The small molecule below binds the protein below.
Small molecule (SMILES): O=C(CO)[C@@H](O)[C@H](O)[C@H](O)COP(=O)(O)O

Binding-site contacts:
Ligand atom O1 contacts residue LEU164 of chain 2.B at 3.9 Å.
Ligand atom P contacts residue SER167 of chain 2.B at 3.6 Å.
Ligand atom C1 contacts residue THR110 of chain 2.B at 3.5 Å.
Ligand atom O5 contacts residue SER167 of chain 2.B at 3.0 Å (h-bond).
Ligand atom C6 contacts residue PHE132 of chain 2.B at 3.5 Å (hydrophobic).
Ligand atom O1 contacts residue THR26 of chain 2.B at 3.8 Å.
Ligand atom O5 contacts residue ALA166 of chain 2.B at 3.5 Å.
Ligand atom O4 contacts residue ASN28 of chain 2.B at 3.0 Å (h-bond).
Ligand atom C4 contacts residue LYS86 of chain 2.B at 3.5 Å.
Ligand atom O6 contacts residue SER167 of chain 2.B at 3.4 Å.
Ligand atom O3 contacts residue THR26 of chain 2.B at 3.7 Å.
Ligand atom C3 contacts residue THR26 of chain 2.B at 3.8 Å.
Ligand atom C6 contacts residue SER167 of chain 2.B at 3.9 Å.
Ligand atom O3P contacts residue ARG135 of chain 2.B at 2.8 Å (salt-bridge).
Ligand atom O3 contacts residue THR27 of chain 2.B at 3.5 Å (h-bond).
Ligand atom C3 contacts residue ASP6 of chain 2.B at 3.4 Å.
Ligand atom O1 contacts residue ASN108 of chain 2.B at 3.5 Å (h-bond).
Ligand atom P contacts residue ARG135 of chain 2.B at 3.7 Å.
Ligand atom O1 contacts residue LYS86 of chain 2.B at 3.1 Å (salt-bridge).
Ligand atom C5 contacts residue ASP6 of chain 2.B at 3.3 Å.
Ligand atom O3 contacts residue ASP6 of chain 2.B at 2.7 Å (salt-bridge).
Ligand atom C4 contacts residue PHE132 of chain 2.B at 3.6 Å (hydrophobic).
Ligand atom C3 contacts residue LYS86 of chain 2.B at 2.5 Å.
Ligand atom O4 contacts residue PHE132 of chain 2.B at 3.4 Å.
Ligand atom O3 contacts residue ASN28 of chain 2.B at 3.3 Å (h-bond).
Ligand atom C1 contacts residue LYS86 of chain 2.B at 2.4 Å.
Ligand atom C5 contacts residue ASN28 of chain 2.B at 3.8 Å.
Ligand atom C2 contacts residue THR27 of chain 2.B at 3.8 Å.
Ligand atom O1 contacts residue ALA166 of chain 2.B at 3.9 Å.
Ligand atom O3 contacts residue LEU31 of chain 2.B at 3.8 Å.
Ligand atom O4 contacts residue LYS86 of chain 2.B at 3.6 Å (salt-bridge).
Ligand atom O2P contacts residue ARG169 of chain 2.B at 3.9 Å.
Ligand atom O5 contacts residue ASP6 of chain 2.B at 2.6 Å (salt-bridge).
Ligand atom O1 contacts residue SER130 of chain 2.B at 2.8 Å (h-bond).
Ligand atom C2 contacts residue LYS86 of chain 2.B at 1.3 Å.
Ligand atom O2P contacts residue ARG135 of chain 2.B at 2.8 Å (salt-bridge).
Ligand atom O2P contacts residue SER167 of chain 2.B at 2.6 Å (h-bond).
Ligand atom O3 contacts residue LYS86 of chain 2.B at 2.8 Å (salt-bridge).
Ligand atom C1 contacts residue SER130 of chain 2.B at 3.5 Å.
Ligand atom C4 contacts residue ASN28 of chain 2.B at 3.8 Å.

Sequence of chain 2.B:
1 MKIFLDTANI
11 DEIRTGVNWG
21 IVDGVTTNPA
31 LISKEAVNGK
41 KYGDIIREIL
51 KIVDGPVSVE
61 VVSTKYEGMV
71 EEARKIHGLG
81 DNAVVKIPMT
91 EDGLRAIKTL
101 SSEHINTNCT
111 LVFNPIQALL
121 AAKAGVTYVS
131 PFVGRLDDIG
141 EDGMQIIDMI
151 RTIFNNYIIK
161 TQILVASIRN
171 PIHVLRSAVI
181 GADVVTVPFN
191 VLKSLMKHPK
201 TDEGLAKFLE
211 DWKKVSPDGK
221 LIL

Sequence of chain 2.C:
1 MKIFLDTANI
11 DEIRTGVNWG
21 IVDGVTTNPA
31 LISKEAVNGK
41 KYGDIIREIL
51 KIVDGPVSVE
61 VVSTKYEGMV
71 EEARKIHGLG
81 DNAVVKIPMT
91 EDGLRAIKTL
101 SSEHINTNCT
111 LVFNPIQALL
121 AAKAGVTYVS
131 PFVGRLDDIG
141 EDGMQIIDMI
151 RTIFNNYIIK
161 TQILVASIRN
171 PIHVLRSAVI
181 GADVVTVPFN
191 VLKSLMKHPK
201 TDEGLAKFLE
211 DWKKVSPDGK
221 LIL